Binding-site contacts:
Ligand atom C3 contacts residue ASN159 of chain 3.C at 3.8 Å.
Ligand atom C7 contacts residue ASN159 of chain 3.C at 3.5 Å.
Ligand atom C2 contacts residue TRP216 of chain 1.C at 4.1 Å (hydrophobic).
Ligand atom O5 contacts residue TRP216 of chain 1.C at 4.3 Å.
Ligand atom C7 contacts residue TRP216 of chain 1.C at 3.8 Å (hydrophobic).
Ligand atom N2 contacts residue SER213 of chain 1.C at 2.9 Å (h-bond).
Ligand atom O4 contacts residue TRP216 of chain 1.C at 4.2 Å.
Ligand atom C6 contacts residue TRP216 of chain 1.C at 3.8 Å (hydrophobic).
Ligand atom C4 contacts residue TRP216 of chain 1.C at 4.0 Å (hydrophobic).
Ligand atom O3 contacts residue SER213 of chain 1.C at 4.3 Å.
Ligand atom N2 contacts residue TRP216 of chain 1.C at 4.4 Å.
Ligand atom O7 contacts residue PRO215 of chain 1.C at 3.3 Å.
Ligand atom C1 contacts residue ASN159 of chain 3.C at 1.4 Å.
Ligand atom C2 contacts residue SER213 of chain 1.C at 3.8 Å.
Ligand atom C5 contacts residue ASN159 of chain 3.C at 3.6 Å.
Ligand atom C3 contacts residue SER213 of chain 1.C at 3.9 Å.
Ligand atom O3 contacts residue TRP216 of chain 1.C at 3.7 Å.
Ligand atom C7 contacts residue SER213 of chain 1.C at 3.6 Å.
Ligand atom C8 contacts residue ILE236 of chain 3.C at 4.0 Å (hydrophobic).
Ligand atom O7 contacts residue ARG214 of chain 1.C at 4.2 Å.
Ligand atom O5 contacts residue ASN159 of chain 3.C at 2.4 Å (h-bond).
Ligand atom N2 contacts residue ASN159 of chain 3.C at 2.9 Å (h-bond).
Ligand atom C8 contacts residue SER213 of chain 1.C at 3.5 Å.
Ligand atom C1 contacts residue TRP216 of chain 1.C at 4.0 Å (hydrophobic).
Ligand atom C3 contacts residue TRP216 of chain 1.C at 4.4 Å (hydrophobic).
Ligand atom O7 contacts residue ASN159 of chain 3.C at 3.7 Å.
Ligand atom C6 contacts residue THR161 of chain 3.C at 4.0 Å.
Ligand atom C1 contacts residue SER213 of chain 1.C at 4.2 Å.
Ligand atom C8 contacts residue THR161 of chain 3.C at 4.0 Å.
Ligand atom C5 contacts residue TRP216 of chain 1.C at 3.7 Å (hydrophobic).
Ligand atom C7 contacts residue PRO215 of chain 1.C at 4.3 Å (hydrophobic).
Ligand atom O7 contacts residue TRP216 of chain 1.C at 2.8 Å (h-bond).
Ligand atom O6 contacts residue TRP216 of chain 1.C at 4.4 Å.
Ligand atom C2 contacts residue ASN159 of chain 3.C at 2.5 Å.
Ligand atom O6 contacts residue TRP216 of chain 1.C at 4.2 Å.
Ligand atom O6 contacts residue THR161 of chain 3.C at 4.4 Å.
Ligand atom C5 contacts residue LEU238 of chain 3.C at 4.1 Å (hydrophobic).
Ligand atom C4 contacts residue ASN159 of chain 3.C at 4.2 Å.

The small molecule below binds the protein below.
Small molecule (SMILES): CC(=O)N[C@H]1[C@H](O[C@H]2[C@H](O)[C@@H](NC(C)=O)CO[C@@H]2CO)O[C@H](CO)[C@@H](O[C@@H]2O[C@H](CO[C@H]3O[C@H](CO)[C@@H](O)[C@H](O)[C@@H]3O)[C@@H](O)[C@H](O[C@H]3O[C@H](CO)[C@@H](O)[C@H](O)[C@@H]3O)[C@@H]2O)[C@@H]1O

Sequence of chain 3.C:
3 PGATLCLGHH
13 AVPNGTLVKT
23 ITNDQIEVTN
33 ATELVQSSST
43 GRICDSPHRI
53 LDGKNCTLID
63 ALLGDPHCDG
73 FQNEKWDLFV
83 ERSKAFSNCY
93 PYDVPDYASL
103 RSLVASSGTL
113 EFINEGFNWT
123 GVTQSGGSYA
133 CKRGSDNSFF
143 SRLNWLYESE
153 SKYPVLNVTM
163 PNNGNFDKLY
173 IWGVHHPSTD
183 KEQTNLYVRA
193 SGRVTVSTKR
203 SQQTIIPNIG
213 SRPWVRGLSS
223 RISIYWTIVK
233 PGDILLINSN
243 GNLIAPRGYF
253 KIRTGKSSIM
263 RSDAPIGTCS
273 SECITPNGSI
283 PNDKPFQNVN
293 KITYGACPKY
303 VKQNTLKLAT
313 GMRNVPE

Sequence of chain 1.C:
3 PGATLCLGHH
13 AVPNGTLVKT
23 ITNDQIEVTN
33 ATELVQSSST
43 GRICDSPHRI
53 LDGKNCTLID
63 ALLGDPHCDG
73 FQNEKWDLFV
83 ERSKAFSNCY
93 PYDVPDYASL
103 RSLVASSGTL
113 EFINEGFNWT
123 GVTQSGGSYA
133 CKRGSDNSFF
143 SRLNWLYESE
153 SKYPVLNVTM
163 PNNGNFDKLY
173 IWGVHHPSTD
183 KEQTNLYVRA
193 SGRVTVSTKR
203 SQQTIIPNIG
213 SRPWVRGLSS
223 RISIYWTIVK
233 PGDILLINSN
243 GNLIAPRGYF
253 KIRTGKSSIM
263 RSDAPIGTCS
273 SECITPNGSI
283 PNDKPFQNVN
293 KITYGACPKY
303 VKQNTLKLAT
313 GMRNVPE